Binding-site contacts:
Ligand atom C1 contacts residue PRO100 of chain 1.C at 4.4 Å (hydrophobic).
Ligand atom N2 contacts residue SER112 of chain 1.C at 2.9 Å (h-bond).
Ligand atom C1 contacts residue SER112 of chain 1.C at 1.5 Å.
Ligand atom O7 contacts residue SER112 of chain 1.C at 3.5 Å (h-bond).
Ligand atom C4 contacts residue SER112 of chain 1.C at 4.3 Å.
Ligand atom C5 contacts residue PRO100 of chain 1.C at 4.5 Å (hydrophobic).
Ligand atom O6 contacts residue PRO100 of chain 1.C at 3.5 Å.
Ligand atom N2 contacts residue SER101 of chain 1.C at 4.1 Å.
Ligand atom C7 contacts residue SER112 of chain 1.C at 3.4 Å.
Ligand atom C3 contacts residue SER112 of chain 1.C at 3.8 Å.
Ligand atom C1 contacts residue SER101 of chain 1.C at 3.8 Å.
Ligand atom O6 contacts residue SER101 of chain 1.C at 3.5 Å (h-bond).
Ligand atom C2 contacts residue SER101 of chain 1.C at 3.8 Å.
Ligand atom C6 contacts residue PRO100 of chain 1.C at 4.1 Å (hydrophobic).
Ligand atom O5 contacts residue PRO100 of chain 1.C at 3.5 Å.
Ligand atom C5 contacts residue SER112 of chain 1.C at 3.7 Å.
Ligand atom O5 contacts residue SER101 of chain 1.C at 4.0 Å.
Ligand atom C2 contacts residue SER112 of chain 1.C at 2.5 Å.
Ligand atom O5 contacts residue SER112 of chain 1.C at 2.4 Å (h-bond).

This protein binds this small molecule.
Small molecule (SMILES): CC(=O)N[C@@H]1[C@@H](O)[C@H](O)[C@@H](CO)O[C@H]1O

Sequence of chain 1.C:
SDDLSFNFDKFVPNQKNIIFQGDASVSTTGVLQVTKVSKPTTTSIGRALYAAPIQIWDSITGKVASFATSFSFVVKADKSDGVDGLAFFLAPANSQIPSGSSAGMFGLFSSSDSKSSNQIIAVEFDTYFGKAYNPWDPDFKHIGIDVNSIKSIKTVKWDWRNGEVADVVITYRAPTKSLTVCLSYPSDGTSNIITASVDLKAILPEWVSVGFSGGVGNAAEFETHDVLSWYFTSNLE